Binding-site contacts:
Ligand atom O1A contacts residue LYS83 of chain 1.A at 3.6 Å (salt-bridge).
Ligand atom C2B contacts residue HIS76 of chain 3.B at 3.5 Å.
Ligand atom OB contacts residue PHE74 of chain 3.B at 3.1 Å.
Ligand atom CAA contacts residue PHE118 of chain 1.A at 3.5 Å (hydrophobic).
Ligand atom O1A contacts residue VAL60 of chain 3.B at 3.5 Å.
Ligand atom CHB contacts residue ASP87 of chain 1.A at 3.5 Å.
Ligand atom C1C contacts residue TRP128 of chain 1.A at 3.5 Å (hydrophobic).
Ligand atom ND contacts residue LEU124 of chain 1.A at 3.5 Å.
Ligand atom CMA contacts residue PHE118 of chain 1.A at 3.4 Å (hydrophobic).
Ligand atom C1A contacts residue ARG86 of chain 1.A at 3.3 Å.
Ligand atom C2A contacts residue PHE118 of chain 1.A at 3.4 Å (hydrophobic).
Ligand atom CAB contacts residue HIS76 of chain 3.B at 3.5 Å.
Ligand atom C4B contacts residue PHE74 of chain 3.B at 3.6 Å (hydrophobic).
Ligand atom OC contacts residue ALA75 of chain 1.A at 3.2 Å (h-bond).
Ligand atom CBD contacts residue GLN73 of chain 1.A at 3.5 Å.
Ligand atom CAC contacts residue CYS84 of chain 1.A at 1.7 Å (hydrophobic).
Ligand atom CHA contacts residue ARG86 of chain 1.A at 3.6 Å.
Ligand atom C1C contacts residue ALA75 of chain 1.A at 3.6 Å (hydrophobic).
Ligand atom OC contacts residue TRP128 of chain 1.A at 3.3 Å.
Ligand atom O2A contacts residue ARG86 of chain 1.A at 3.0 Å (salt-bridge).
Ligand atom NA contacts residue ASP87 of chain 1.A at 2.7 Å (salt-bridge).
Ligand atom ND contacts residue ASP87 of chain 1.A at 2.8 Å (salt-bridge).
Ligand atom CAD contacts residue LYS83 of chain 1.A at 3.4 Å.
Ligand atom CBB contacts residue PHE74 of chain 3.B at 3.6 Å (hydrophobic).
Ligand atom C2C contacts residue CYS84 of chain 1.A at 3.3 Å (hydrophobic).
Ligand atom NA contacts residue ARG86 of chain 1.A at 3.2 Å (salt-bridge).
Ligand atom ND contacts residue TYR129 of chain 1.A at 3.4 Å (h-bond).
Ligand atom CMB contacts residue HIS76 of chain 3.B at 3.1 Å.
Ligand atom C3C contacts residue CYS84 of chain 1.A at 2.6 Å (hydrophobic).
Ligand atom OB contacts residue HIS75 of chain 3.B at 2.9 Å (h-bond).
Ligand atom O2D contacts residue GLN73 of chain 1.A at 3.5 Å.
Ligand atom C3A contacts residue PHE118 of chain 1.A at 3.4 Å (hydrophobic).
Ligand atom CMC contacts residue CYS84 of chain 1.A at 3.5 Å (hydrophobic).
Ligand atom CMA contacts residue GLN79 of chain 3.B at 3.2 Å.
Ligand atom C1D contacts residue ASP87 of chain 1.A at 3.5 Å.
Ligand atom C4A contacts residue ASP87 of chain 1.A at 3.5 Å.
Ligand atom CHD contacts residue TYR129 of chain 1.A at 3.0 Å (hydrophobic).
Ligand atom O2D contacts residue ARG57 of chain 3.B at 3.4 Å (salt-bridge).
Ligand atom CBC contacts residue CYS84 of chain 1.A at 2.7 Å (hydrophobic).
Ligand atom OC contacts residue TYR74 of chain 1.A at 3.5 Å.

Sequence of chain 1.A:
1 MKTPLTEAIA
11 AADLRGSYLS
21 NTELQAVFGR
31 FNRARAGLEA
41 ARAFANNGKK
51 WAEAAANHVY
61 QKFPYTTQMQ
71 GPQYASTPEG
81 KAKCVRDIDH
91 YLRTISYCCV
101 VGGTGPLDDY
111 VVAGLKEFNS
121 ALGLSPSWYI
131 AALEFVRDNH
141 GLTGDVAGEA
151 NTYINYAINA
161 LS

Sequence of chain 3.B:
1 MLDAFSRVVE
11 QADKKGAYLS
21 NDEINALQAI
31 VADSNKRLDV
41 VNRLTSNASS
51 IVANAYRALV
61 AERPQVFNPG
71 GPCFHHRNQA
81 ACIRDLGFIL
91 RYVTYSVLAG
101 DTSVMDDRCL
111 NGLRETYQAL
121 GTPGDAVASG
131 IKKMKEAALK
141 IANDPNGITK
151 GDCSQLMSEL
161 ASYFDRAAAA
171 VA

A protein and the small-molecule ligand that binds it are described below.
Small molecule (SMILES): C=CC1=C(C)/C(=C/c2[nH]c(/C=C3\N=C(/C=C4\NC(=O)C(C)=C4C=C)C(C)=C3CCC(=O)O)c(CCC(=O)O)c2C)NC1=O